Binding-site contacts:
Ligand atom C1 contacts residue TRP23 of chain 1.C at 3.8 Å (hydrophobic).
Ligand atom C18 contacts residue TRP176 of chain 1.D at 3.6 Å (hydrophobic).
Ligand atom C9 contacts residue TRP23 of chain 1.C at 4.1 Å (hydrophobic).
Ligand atom C14 contacts residue TRP23 of chain 1.C at 4.1 Å (hydrophobic).
Ligand atom C16 contacts residue TRP23 of chain 1.C at 4.2 Å (hydrophobic).
Ligand atom C17 contacts residue TRP176 of chain 1.D at 4.5 Å (hydrophobic).
Ligand atom C12 contacts residue TRP22 of chain 1.C at 4.3 Å (hydrophobic).
Ligand atom C25 contacts residue TRP176 of chain 1.D at 4.1 Å (hydrophobic).
Ligand atom C20 contacts residue TRP176 of chain 1.D at 3.8 Å (hydrophobic).
Ligand atom C15 contacts residue TRP23 of chain 1.C at 4.3 Å (hydrophobic).
Ligand atom C21 contacts residue TRP22 of chain 1.C at 4.2 Å (hydrophobic).
Ligand atom C13 contacts residue TRP23 of chain 1.C at 4.2 Å (hydrophobic).
Ligand atom C18 contacts residue HIS172 of chain 1.D at 4.0 Å.
Ligand atom C24 contacts residue POV1 of chain 1.XA at 3.8 Å.
Ligand atom C17 contacts residue TRP23 of chain 1.C at 3.8 Å (hydrophobic).
Ligand atom C22 contacts residue TRP176 of chain 1.D at 3.6 Å (hydrophobic).
Ligand atom C16 contacts residue TRP176 of chain 1.D at 4.4 Å (hydrophobic).
Ligand atom C15 contacts residue POV1 of chain 1.XA at 3.8 Å.
Ligand atom C16 contacts residue POV1 of chain 1.XA at 3.8 Å.
Ligand atom C12 contacts residue TRP23 of chain 1.C at 4.0 Å (hydrophobic).

Sequence of chain 1.D:
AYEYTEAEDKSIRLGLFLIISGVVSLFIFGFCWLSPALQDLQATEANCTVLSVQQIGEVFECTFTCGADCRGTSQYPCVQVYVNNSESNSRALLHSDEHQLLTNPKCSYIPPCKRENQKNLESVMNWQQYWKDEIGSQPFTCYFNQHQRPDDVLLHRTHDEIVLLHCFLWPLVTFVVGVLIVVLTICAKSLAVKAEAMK

This protein binds this small molecule.
Small molecule (SMILES): CC(C)CCC[C@@H](C)[C@H]1CC[C@H]2[C@@H]3CC=C4C[C@@H](O)CC[C@]4(C)[C@H]3CC[C@]12C

Sequence of chain 1.C:
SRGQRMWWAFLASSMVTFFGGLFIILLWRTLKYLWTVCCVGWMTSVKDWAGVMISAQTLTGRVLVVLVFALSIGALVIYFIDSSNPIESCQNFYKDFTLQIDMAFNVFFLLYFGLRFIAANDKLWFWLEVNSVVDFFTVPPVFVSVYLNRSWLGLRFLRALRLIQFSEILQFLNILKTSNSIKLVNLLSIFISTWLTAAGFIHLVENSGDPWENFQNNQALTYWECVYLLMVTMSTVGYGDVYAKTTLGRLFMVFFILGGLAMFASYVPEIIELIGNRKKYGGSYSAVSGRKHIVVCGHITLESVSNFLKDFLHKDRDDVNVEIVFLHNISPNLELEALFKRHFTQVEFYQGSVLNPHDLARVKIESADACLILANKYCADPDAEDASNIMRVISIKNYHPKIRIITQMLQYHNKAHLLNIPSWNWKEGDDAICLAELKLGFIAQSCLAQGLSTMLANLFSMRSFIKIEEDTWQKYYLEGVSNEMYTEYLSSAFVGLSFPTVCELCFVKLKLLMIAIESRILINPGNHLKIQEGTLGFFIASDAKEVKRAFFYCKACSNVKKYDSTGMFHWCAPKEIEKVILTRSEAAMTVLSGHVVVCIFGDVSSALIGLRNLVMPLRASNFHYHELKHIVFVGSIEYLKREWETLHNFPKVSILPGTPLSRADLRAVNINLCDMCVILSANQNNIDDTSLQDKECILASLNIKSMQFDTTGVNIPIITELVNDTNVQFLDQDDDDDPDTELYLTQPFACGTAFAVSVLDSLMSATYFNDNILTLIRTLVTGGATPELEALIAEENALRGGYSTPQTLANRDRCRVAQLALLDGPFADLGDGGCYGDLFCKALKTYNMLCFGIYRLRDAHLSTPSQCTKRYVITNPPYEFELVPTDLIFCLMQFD